Sequence of chain 1.A:
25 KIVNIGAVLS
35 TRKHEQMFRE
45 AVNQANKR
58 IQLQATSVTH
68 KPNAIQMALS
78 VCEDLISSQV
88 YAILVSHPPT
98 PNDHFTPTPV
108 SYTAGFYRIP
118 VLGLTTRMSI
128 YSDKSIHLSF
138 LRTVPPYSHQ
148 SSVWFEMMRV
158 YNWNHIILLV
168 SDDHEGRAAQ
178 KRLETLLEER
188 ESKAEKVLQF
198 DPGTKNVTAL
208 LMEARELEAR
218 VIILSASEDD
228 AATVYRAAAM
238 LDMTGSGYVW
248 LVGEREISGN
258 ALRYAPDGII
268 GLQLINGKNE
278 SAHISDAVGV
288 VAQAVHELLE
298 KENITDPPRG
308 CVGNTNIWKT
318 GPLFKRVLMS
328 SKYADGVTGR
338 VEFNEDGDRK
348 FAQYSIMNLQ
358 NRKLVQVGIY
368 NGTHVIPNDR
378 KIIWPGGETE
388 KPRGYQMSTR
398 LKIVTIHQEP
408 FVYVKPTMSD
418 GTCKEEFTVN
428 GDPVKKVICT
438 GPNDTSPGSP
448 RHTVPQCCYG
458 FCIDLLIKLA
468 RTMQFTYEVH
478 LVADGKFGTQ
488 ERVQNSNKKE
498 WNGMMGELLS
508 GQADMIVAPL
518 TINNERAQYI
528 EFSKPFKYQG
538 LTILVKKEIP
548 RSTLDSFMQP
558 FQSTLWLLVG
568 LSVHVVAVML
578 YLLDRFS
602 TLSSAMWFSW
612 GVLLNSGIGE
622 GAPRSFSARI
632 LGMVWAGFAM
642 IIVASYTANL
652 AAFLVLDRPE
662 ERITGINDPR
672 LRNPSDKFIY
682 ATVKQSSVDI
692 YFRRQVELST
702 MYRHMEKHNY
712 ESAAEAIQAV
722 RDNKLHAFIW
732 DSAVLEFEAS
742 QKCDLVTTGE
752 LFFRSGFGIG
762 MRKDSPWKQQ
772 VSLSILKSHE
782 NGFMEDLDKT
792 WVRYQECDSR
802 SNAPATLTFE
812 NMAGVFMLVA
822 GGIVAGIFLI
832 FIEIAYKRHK

Binding-site contacts:
Ligand atom CA contacts residue ASP732 of chain 1.A at 3.8 Å.
Ligand atom CA contacts residue TRP731 of chain 1.A at 3.9 Å (hydrophobic).
Ligand atom OXT contacts residue LEU517 of chain 1.A at 3.6 Å.
Ligand atom N contacts residue PRO516 of chain 1.A at 3.3 Å (h-bond).
Ligand atom N contacts residue ASP732 of chain 1.A at 3.0 Å (salt-bridge).
Ligand atom N contacts residue THR518 of chain 1.A at 3.3 Å (h-bond).
Ligand atom O contacts residue PHE484 of chain 1.A at 3.6 Å.
Ligand atom O contacts residue ARG523 of chain 1.A at 3.3 Å (salt-bridge).
Ligand atom O contacts residue SER687 of chain 1.A at 4.0 Å.
Ligand atom N contacts residue PHE758 of chain 1.A at 4.0 Å.
Ligand atom C contacts residue PRO516 of chain 1.A at 4.3 Å (hydrophobic).
Ligand atom CA contacts residue PRO516 of chain 1.A at 4.1 Å (hydrophobic).
Ligand atom CA contacts residue PHE484 of chain 1.A at 4.0 Å (hydrophobic).
Ligand atom OXT contacts residue PRO516 of chain 1.A at 3.6 Å.
Ligand atom OXT contacts residue THR518 of chain 1.A at 2.9 Å (h-bond).
Ligand atom C contacts residue ARG523 of chain 1.A at 3.8 Å.
Ligand atom C contacts residue SER688 of chain 1.A at 3.6 Å.
Ligand atom CA contacts residue THR518 of chain 1.A at 3.9 Å.
Ligand atom OXT contacts residue PHE484 of chain 1.A at 3.6 Å.
Ligand atom C contacts residue THR518 of chain 1.A at 3.9 Å.
Ligand atom OXT contacts residue SER688 of chain 1.A at 4.2 Å.
Ligand atom O contacts residue SER688 of chain 1.A at 3.1 Å (h-bond).
Ligand atom OXT contacts residue ARG523 of chain 1.A at 3.3 Å (salt-bridge).
Ligand atom CA contacts residue SER688 of chain 1.A at 4.0 Å.
Ligand atom C contacts residue PHE484 of chain 1.A at 3.6 Å (hydrophobic).
Ligand atom N contacts residue PHE484 of chain 1.A at 4.2 Å.

A small-molecule ligand and the protein it binds are described below.
Small molecule (SMILES): NCC(=O)O